Binding-site contacts:
Ligand atom C2 contacts residue GLU34 of chain 1.WA at 3.6 Å.
Ligand atom N3 contacts residue PHE30 of chain 1.XA at 3.7 Å.
Ligand atom O6 contacts residue LYS54 of chain 1.XA at 2.8 Å (salt-bridge).
Ligand atom C1' contacts residue PHE30 of chain 1.XA at 3.9 Å (hydrophobic).
Ligand atom N1 contacts residue LYS35 of chain 1.WA at 3.0 Å (salt-bridge).
Ligand atom N9 contacts residue PHE30 of chain 1.XA at 3.9 Å.
Ligand atom C2' contacts residue PHE30 of chain 1.XA at 3.9 Å (hydrophobic).
Ligand atom N6 contacts residue LYS54 of chain 1.XA at 3.3 Å (salt-bridge).
Ligand atom N2 contacts residue THR28 of chain 1.XA at 3.3 Å (h-bond).
Ligand atom O6 contacts residue PHE30 of chain 1.XA at 3.2 Å.
Ligand atom N1 contacts residue GLU34 of chain 1.WA at 3.5 Å.
Ligand atom C2 contacts residue PHE30 of chain 1.XA at 3.5 Å (hydrophobic).
Ligand atom N1 contacts residue GLU34 of chain 1.WA at 2.7 Å (salt-bridge).
Ligand atom N3 contacts residue ASP37 of chain 1.WA at 3.9 Å.
Ligand atom C6 contacts residue LYS35 of chain 1.WA at 3.8 Å.
Ligand atom O6 contacts residue ARG56 of chain 1.XA at 3.0 Å (salt-bridge).
Ligand atom N1 contacts residue PHE30 of chain 1.XA at 3.3 Å.
Ligand atom N2 contacts residue GLU34 of chain 1.WA at 2.6 Å (salt-bridge).
Ligand atom N7 contacts residue PHE30 of chain 1.XA at 3.1 Å.
Ligand atom N6 contacts residue LYS35 of chain 1.WA at 3.0 Å (salt-bridge).
Ligand atom C6 contacts residue PHE30 of chain 1.XA at 3.0 Å (hydrophobic).
Ligand atom O2' contacts residue ARG29 of chain 1.XA at 3.9 Å.
Ligand atom C2 contacts residue GLU34 of chain 1.WA at 3.4 Å.
Ligand atom O2 contacts residue ASP37 of chain 1.WA at 3.7 Å.
Ligand atom C2 contacts residue SER33 of chain 1.WA at 3.2 Å.
Ligand atom C2 contacts residue LYS35 of chain 1.WA at 3.7 Å.
Ligand atom C8 contacts residue PHE30 of chain 1.XA at 3.6 Å (hydrophobic).
Ligand atom N6 contacts residue GLU34 of chain 1.WA at 3.7 Å.
Ligand atom C4 contacts residue PHE30 of chain 1.XA at 3.5 Å (hydrophobic).
Ligand atom C5 contacts residue PHE30 of chain 1.XA at 3.0 Å (hydrophobic).
Ligand atom C6 contacts residue GLU34 of chain 1.WA at 3.5 Å.
Ligand atom O2' contacts residue PHE30 of chain 1.XA at 3.1 Å (h-bond).
Ligand atom C6 contacts residue GLU34 of chain 1.WA at 3.7 Å.
Ligand atom C6 contacts residue LYS54 of chain 1.XA at 3.7 Å.
Ligand atom O4 contacts residue GLY16 of chain 1.WA at 3.2 Å.
Ligand atom OP2 contacts residue LYS35 of chain 1.WA at 3.4 Å (salt-bridge).
Ligand atom N2 contacts residue HIS32 of chain 1.WA at 3.5 Å.
Ligand atom C2 contacts residue LYS35 of chain 1.WA at 3.9 Å.
Ligand atom O6 contacts residue GLU34 of chain 1.WA at 3.4 Å (salt-bridge).
Ligand atom O5' contacts residue LYS35 of chain 1.WA at 3.9 Å.

Sequence of chain 1.XA:
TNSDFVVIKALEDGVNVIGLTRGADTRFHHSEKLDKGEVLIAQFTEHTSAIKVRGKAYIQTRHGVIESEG

Sequence of chain 1.WA:
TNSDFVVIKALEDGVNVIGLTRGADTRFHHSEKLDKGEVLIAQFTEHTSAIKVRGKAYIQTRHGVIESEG

A small-molecule ligand and the protein it binds are described below.
Small molecule (SMILES): Nc1nc(=O)c2ncn([C@@H]3O[C@H](CO[P](=O)(O)O[C@H]4[C@@H](O)[C@H](n5cnc6c(N)ncnc65)O[C@@H]4CO[P](=O)(O)O[C@H]4[C@@H](O)[C@H](n5ccc(=O)[nH]c5=O)O[C@@H]4COP(=O)=O)[C@@H](OP(=O)=O)[C@H]3O)c2[nH]1